A small-molecule ligand and the protein it binds are described below.
Small molecule (SMILES): OC[C@H]1O[C@@](CO)(OC[C@@]2(OC[C@H]3O[C@@](CO)(OC[C@H]4O[C@](O)(CO)[C@@H](O)[C@@H]4O)[C@@H](O)[C@@H]3O)O[C@H](CO)[C@@H](O)[C@@H]2O)[C@@H](O)[C@@H]1O

Sequence of chain 1.B:
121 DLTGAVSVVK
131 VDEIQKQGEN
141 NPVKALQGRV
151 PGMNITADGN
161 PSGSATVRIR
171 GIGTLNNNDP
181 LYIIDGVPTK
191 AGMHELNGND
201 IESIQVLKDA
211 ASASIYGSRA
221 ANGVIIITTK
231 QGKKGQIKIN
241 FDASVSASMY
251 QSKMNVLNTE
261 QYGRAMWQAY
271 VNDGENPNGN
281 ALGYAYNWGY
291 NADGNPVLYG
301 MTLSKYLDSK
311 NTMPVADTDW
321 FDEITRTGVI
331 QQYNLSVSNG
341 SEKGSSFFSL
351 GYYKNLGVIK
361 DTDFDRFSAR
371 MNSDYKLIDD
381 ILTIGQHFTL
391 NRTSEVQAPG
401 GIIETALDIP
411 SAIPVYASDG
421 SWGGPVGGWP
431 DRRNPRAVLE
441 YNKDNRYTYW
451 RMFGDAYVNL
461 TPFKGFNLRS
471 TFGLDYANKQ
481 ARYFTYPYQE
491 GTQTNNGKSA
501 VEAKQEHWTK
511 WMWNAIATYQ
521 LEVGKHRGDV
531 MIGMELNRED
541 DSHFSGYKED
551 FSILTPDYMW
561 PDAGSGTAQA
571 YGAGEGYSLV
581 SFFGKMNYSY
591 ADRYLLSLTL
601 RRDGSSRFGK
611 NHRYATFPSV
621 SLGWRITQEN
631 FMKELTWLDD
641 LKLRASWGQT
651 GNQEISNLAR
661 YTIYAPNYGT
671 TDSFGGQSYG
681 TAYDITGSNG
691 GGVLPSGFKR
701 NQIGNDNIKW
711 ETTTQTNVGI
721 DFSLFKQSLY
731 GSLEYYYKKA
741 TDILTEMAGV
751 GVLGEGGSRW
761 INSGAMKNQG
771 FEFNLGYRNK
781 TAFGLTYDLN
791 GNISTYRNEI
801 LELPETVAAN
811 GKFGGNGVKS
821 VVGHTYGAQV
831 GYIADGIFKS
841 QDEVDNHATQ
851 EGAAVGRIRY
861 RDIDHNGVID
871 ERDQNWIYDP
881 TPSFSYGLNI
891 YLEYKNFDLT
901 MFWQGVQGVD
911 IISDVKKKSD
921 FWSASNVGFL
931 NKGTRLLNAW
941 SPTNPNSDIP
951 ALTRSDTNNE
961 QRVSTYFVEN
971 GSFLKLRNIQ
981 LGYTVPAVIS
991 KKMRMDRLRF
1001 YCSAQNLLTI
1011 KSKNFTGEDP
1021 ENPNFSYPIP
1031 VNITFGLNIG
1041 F

Binding-site contacts:
Ligand atom O3 contacts residue TRP508 of chain 1.B at 4.1 Å.
Ligand atom C1 contacts residue HIS194 of chain 1.B at 4.1 Å.
Ligand atom C6 contacts residue LYS479 of chain 1.B at 4.1 Å.
Ligand atom C2 contacts residue LYS479 of chain 1.B at 4.1 Å.
Ligand atom C1 contacts residue TYR447 of chain 1.B at 3.5 Å (hydrophobic).
Ligand atom C3 contacts residue ALA191 of chain 1.B at 4.0 Å (hydrophobic).
Ligand atom C5 contacts residue TRP508 of chain 1.B at 4.2 Å (hydrophobic).
Ligand atom O5 contacts residue LYS479 of chain 1.B at 3.0 Å (salt-bridge).
Ligand atom C4 contacts residue GLN397 of chain 1.B at 4.1 Å.
Ligand atom O4 contacts residue ALA191 of chain 1.B at 3.5 Å.
Ligand atom C1 contacts residue ALA191 of chain 1.B at 3.8 Å (hydrophobic).
Ligand atom O3 contacts residue HIS194 of chain 1.B at 3.4 Å (h-bond).
Ligand atom C4 contacts residue GLU195 of chain 1.B at 3.3 Å.
Ligand atom O3 contacts residue GLU506 of chain 1.B at 2.5 Å (salt-bridge).
Ligand atom O6 contacts residue GLU195 of chain 1.B at 3.7 Å.
Ligand atom O4 contacts residue GLU195 of chain 1.B at 2.8 Å (salt-bridge).
Ligand atom O4 contacts residue GLY192 of chain 1.B at 3.6 Å.
Ligand atom O6 contacts residue TRP508 of chain 1.B at 3.1 Å (h-bond).
Ligand atom C6 contacts residue GLU195 of chain 1.B at 3.7 Å.
Ligand atom C4 contacts residue GLU506 of chain 1.B at 4.0 Å.
Ligand atom C5 contacts residue LYS479 of chain 1.B at 3.4 Å.
Ligand atom C3 contacts residue GLU506 of chain 1.B at 3.2 Å.
Ligand atom O4 contacts residue GLN397 of chain 1.B at 3.0 Å (h-bond).
Ligand atom C6 contacts residue TRP508 of chain 1.B at 3.4 Å (hydrophobic).
Ligand atom O1 contacts residue HIS194 of chain 1.B at 3.4 Å (h-bond).
Ligand atom O4 contacts residue LYS504 of chain 1.B at 3.7 Å.
Ligand atom C1 contacts residue GLU195 of chain 1.B at 4.0 Å.
Ligand atom O1 contacts residue GLU195 of chain 1.B at 2.6 Å (salt-bridge).
Ligand atom O6 contacts residue LYS479 of chain 1.B at 3.8 Å.
Ligand atom O4 contacts residue GLU506 of chain 1.B at 3.8 Å.
Ligand atom O4 contacts residue TRP508 of chain 1.B at 4.0 Å.
Ligand atom C4 contacts residue TRP508 of chain 1.B at 3.8 Å (hydrophobic).
Ligand atom C3 contacts residue LYS479 of chain 1.B at 4.0 Å.
Ligand atom C1 contacts residue LYS479 of chain 1.B at 4.1 Å.
Ligand atom C5 contacts residue GLU195 of chain 1.B at 3.9 Å.
Ligand atom O1 contacts residue TYR449 of chain 1.B at 4.0 Å.
Ligand atom O1 contacts residue ALA191 of chain 1.B at 3.1 Å.
Ligand atom C4 contacts residue LYS479 of chain 1.B at 4.2 Å.
Ligand atom O3 contacts residue LYS479 of chain 1.B at 2.9 Å (salt-bridge).
Ligand atom C3 contacts residue TYR447 of chain 1.B at 4.2 Å (hydrophobic).